The small molecule below binds the protein below.
Small molecule (SMILES): N[C@@H](CCCC[NH3+])C(=O)O

Sequence of chain 6.A:
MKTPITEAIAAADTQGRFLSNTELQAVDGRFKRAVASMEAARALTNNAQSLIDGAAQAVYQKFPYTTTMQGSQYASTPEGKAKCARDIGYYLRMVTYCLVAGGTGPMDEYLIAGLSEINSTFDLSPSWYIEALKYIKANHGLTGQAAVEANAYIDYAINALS

Sequence of chain 2.B:
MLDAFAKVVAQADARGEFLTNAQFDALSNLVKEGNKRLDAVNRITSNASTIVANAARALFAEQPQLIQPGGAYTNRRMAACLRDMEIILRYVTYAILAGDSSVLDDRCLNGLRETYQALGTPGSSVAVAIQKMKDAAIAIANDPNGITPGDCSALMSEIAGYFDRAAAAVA

Sequence of chain 2.A:
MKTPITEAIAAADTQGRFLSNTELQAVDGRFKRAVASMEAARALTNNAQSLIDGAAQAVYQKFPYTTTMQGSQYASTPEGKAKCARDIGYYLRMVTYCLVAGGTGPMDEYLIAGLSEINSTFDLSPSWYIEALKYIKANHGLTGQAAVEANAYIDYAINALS

Binding-site contacts:
Ligand atom CD contacts residue ASN159 of chain 6.A at 3.8 Å.
Ligand atom CG contacts residue ASN159 of chain 6.A at 3.6 Å.
Ligand atom CA contacts residue ALA160 of chain 6.A at 3.6 Å (hydrophobic).
Ligand atom CD contacts residue ALA48 of chain 2.B at 4.2 Å (hydrophobic).
Ligand atom C contacts residue TYR156 of chain 6.A at 4.0 Å (hydrophobic).
Ligand atom N contacts residue ALA160 of chain 6.A at 3.9 Å.
Ligand atom OXT contacts residue TYR156 of chain 6.A at 4.3 Å.
Ligand atom NZ contacts residue PHE18 of chain 2.A at 3.8 Å.
Ligand atom CE contacts residue PHE18 of chain 2.A at 3.5 Å (hydrophobic).
Ligand atom CA contacts residue ASN159 of chain 6.A at 3.9 Å.
Ligand atom NZ contacts residue SER49 of chain 2.B at 3.8 Å.
Ligand atom N contacts residue TYR156 of chain 6.A at 3.1 Å (h-bond).
Ligand atom C contacts residue ALA160 of chain 6.A at 4.4 Å (hydrophobic).
Ligand atom CB contacts residue ASN159 of chain 6.A at 3.6 Å.
Ligand atom O contacts residue TYR156 of chain 6.A at 3.5 Å (h-bond).
Ligand atom CD contacts residue PHE18 of chain 2.A at 3.8 Å (hydrophobic).
Ligand atom O contacts residue ALA160 of chain 6.A at 4.0 Å.
Ligand atom NZ contacts residue ALA48 of chain 2.B at 4.2 Å.
Ligand atom O contacts residue ILE112 of chain 6.A at 4.1 Å.
Ligand atom N contacts residue ASN159 of chain 6.A at 3.6 Å.
Ligand atom CA contacts residue TYR156 of chain 6.A at 3.9 Å (hydrophobic).
Ligand atom CB contacts residue ALA160 of chain 6.A at 4.2 Å (hydrophobic).